Sequence of chain 1.D:
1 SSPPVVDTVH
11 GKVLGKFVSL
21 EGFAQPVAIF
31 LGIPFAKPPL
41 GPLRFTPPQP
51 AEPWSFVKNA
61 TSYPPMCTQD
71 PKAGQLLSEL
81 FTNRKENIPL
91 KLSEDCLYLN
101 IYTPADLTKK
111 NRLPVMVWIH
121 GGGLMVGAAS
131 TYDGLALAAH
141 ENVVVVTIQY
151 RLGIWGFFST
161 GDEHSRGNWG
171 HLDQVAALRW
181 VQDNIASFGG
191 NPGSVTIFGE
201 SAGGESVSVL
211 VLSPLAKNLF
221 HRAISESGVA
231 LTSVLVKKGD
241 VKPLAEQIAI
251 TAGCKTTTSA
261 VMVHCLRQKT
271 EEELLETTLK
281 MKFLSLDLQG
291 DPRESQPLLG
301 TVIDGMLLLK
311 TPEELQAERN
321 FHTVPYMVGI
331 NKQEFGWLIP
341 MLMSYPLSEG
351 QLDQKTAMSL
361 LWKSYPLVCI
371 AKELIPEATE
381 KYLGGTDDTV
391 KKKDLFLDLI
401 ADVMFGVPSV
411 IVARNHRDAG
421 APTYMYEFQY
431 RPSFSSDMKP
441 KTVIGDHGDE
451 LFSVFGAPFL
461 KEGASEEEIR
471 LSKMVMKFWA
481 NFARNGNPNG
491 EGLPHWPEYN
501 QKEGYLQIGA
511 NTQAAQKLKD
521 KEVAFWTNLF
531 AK

Sequence of chain 1.F:
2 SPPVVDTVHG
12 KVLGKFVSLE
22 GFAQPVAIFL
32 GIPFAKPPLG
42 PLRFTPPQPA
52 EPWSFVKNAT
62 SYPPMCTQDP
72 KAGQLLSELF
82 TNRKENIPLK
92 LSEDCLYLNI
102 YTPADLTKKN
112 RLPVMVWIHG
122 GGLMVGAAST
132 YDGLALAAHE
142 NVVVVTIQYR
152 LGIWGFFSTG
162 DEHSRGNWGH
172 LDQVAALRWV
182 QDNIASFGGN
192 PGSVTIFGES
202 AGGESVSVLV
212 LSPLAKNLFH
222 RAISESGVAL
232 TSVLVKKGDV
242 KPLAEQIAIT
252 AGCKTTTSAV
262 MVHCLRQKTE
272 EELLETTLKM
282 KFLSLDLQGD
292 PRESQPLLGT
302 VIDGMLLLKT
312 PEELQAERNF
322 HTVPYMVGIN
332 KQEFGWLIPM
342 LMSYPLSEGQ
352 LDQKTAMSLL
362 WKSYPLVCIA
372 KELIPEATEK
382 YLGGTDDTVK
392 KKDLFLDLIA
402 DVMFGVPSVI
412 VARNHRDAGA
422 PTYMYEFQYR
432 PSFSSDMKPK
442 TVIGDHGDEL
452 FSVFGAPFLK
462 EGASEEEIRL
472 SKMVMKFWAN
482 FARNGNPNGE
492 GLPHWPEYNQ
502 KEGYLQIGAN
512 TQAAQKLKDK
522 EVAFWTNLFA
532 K

Binding-site contacts:
Ligand atom C1 contacts residue SIA1 of chain 1.NA at 3.6 Å.
Ligand atom C4 contacts residue ASN59 of chain 1.F at 3.5 Å.
Ligand atom O6 contacts residue ASP240 of chain 1.D at 4.2 Å.
Ligand atom C2 contacts residue ASN59 of chain 1.F at 2.0 Å.
Ligand atom O5 contacts residue SIA1 of chain 1.NA at 2.7 Å (h-bond).
Ligand atom C3 contacts residue ASN59 of chain 1.F at 3.3 Å.
Ligand atom N2 contacts residue ASN59 of chain 1.F at 2.9 Å (h-bond).
Ligand atom C5 contacts residue SIA1 of chain 1.NA at 3.6 Å.
Ligand atom O6 contacts residue ASN59 of chain 1.F at 4.0 Å.
Ligand atom O6 contacts residue SIA1 of chain 1.NA at 2.2 Å (h-bond).
Ligand atom C6 contacts residue SIA1 of chain 1.NA at 3.4 Å.
Ligand atom C5 contacts residue ASN59 of chain 1.F at 3.1 Å.
Ligand atom C7 contacts residue ASN59 of chain 1.F at 3.7 Å.
Ligand atom C1 contacts residue ASN59 of chain 1.F at 1.5 Å.
Ligand atom O5 contacts residue ASN59 of chain 1.F at 1.8 Å (h-bond).
Ligand atom O3 contacts residue ASN59 of chain 1.F at 4.3 Å.
Ligand atom C8 contacts residue ASN59 of chain 1.F at 3.7 Å.
Ligand atom C6 contacts residue ASP240 of chain 1.D at 3.7 Å.
Ligand atom C6 contacts residue ASN59 of chain 1.F at 4.1 Å.

This protein binds this small molecule.
Small molecule (SMILES): CC(=O)N[C@@H]1[C@@H](O)[C@H](O)[C@@H](CO)O[C@H]1O